Binding-site contacts:
Ligand atom C5 contacts residue ASN65 of chain 1.C at 3.8 Å.
Ligand atom O5 contacts residue TYR387 of chain 1.D at 4.1 Å.
Ligand atom C3 contacts residue NAG1 of chain 1.FA at 3.8 Å.
Ligand atom O7 contacts residue ASN65 of chain 1.C at 3.4 Å (h-bond).
Ligand atom C7 contacts residue LEU358 of chain 1.C at 4.0 Å (hydrophobic).
Ligand atom C2 contacts residue ASN65 of chain 1.C at 2.6 Å.
Ligand atom C7 contacts residue ASN65 of chain 1.C at 3.5 Å.
Ligand atom C7 contacts residue TYR387 of chain 1.D at 4.4 Å (hydrophobic).
Ligand atom N2 contacts residue ASN65 of chain 1.C at 3.1 Å (h-bond).
Ligand atom C8 contacts residue LEU358 of chain 1.C at 3.7 Å (hydrophobic).
Ligand atom O4 contacts residue NAG1 of chain 1.FA at 2.6 Å.
Ligand atom C4 contacts residue ASN65 of chain 1.C at 4.3 Å.
Ligand atom C1 contacts residue TYR387 of chain 1.D at 4.2 Å (hydrophobic).
Ligand atom O6 contacts residue NAG1 of chain 1.FA at 4.4 Å.
Ligand atom O5 contacts residue ASN65 of chain 1.C at 2.4 Å (h-bond).
Ligand atom O7 contacts residue TYR387 of chain 1.D at 3.3 Å.
Ligand atom O3 contacts residue NAG1 of chain 1.FA at 3.3 Å (h-bond).
Ligand atom N2 contacts residue LEU358 of chain 1.C at 3.8 Å.
Ligand atom C2 contacts residue TYR387 of chain 1.D at 4.0 Å (hydrophobic).
Ligand atom C1 contacts residue LEU358 of chain 1.C at 4.4 Å (hydrophobic).
Ligand atom C1 contacts residue ASN65 of chain 1.C at 2.0 Å.
Ligand atom C3 contacts residue ASN65 of chain 1.C at 4.0 Å.
Ligand atom C4 contacts residue NAG1 of chain 1.FA at 3.5 Å.
Ligand atom C6 contacts residue NAG1 of chain 1.FA at 4.4 Å.

Sequence of chain 1.D:
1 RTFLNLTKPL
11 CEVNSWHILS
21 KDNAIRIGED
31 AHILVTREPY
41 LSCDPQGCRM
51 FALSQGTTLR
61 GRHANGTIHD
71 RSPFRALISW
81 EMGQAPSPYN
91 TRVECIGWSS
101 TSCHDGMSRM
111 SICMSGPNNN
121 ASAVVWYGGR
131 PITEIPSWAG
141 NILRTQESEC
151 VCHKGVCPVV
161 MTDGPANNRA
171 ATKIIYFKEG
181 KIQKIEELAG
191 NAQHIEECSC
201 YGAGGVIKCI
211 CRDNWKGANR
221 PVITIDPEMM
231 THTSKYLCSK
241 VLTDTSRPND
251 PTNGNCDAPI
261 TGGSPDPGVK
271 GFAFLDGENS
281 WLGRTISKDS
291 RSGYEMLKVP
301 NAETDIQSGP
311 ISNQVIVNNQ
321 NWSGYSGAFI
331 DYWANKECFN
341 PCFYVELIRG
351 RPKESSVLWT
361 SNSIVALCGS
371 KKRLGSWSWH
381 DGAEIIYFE

The protein below binds the small molecule below.
Small molecule (SMILES): CC(=O)N[C@@H]1[C@@H](O)[C@H](O)[C@@H](CO)O[C@H]1O

Sequence of chain 1.C:
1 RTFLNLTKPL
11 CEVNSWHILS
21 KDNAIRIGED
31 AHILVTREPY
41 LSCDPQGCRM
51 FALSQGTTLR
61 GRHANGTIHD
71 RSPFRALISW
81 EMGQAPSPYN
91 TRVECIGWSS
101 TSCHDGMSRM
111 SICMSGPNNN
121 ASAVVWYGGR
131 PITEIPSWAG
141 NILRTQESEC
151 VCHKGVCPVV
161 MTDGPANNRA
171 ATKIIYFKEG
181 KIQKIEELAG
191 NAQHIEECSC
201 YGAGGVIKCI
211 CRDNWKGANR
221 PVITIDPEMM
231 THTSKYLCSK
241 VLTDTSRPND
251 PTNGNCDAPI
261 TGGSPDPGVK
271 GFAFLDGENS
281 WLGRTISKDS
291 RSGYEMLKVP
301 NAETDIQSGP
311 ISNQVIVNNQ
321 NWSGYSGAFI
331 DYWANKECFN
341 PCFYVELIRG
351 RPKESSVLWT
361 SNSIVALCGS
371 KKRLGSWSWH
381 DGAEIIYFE